Sequence of chain 40.C:
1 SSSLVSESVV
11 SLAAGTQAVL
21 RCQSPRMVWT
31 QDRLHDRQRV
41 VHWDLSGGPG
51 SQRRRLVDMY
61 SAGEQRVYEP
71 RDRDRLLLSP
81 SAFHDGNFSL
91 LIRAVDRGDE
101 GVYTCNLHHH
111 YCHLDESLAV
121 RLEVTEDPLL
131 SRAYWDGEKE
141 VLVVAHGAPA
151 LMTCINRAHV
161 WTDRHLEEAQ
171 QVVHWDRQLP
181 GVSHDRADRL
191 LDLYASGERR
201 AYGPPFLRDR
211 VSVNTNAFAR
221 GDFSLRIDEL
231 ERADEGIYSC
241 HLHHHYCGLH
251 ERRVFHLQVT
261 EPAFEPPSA

This small molecule binds to this protein.
Small molecule (SMILES): CC(=O)N[C@@H]1[C@@H](O)[C@H](O)[C@@H](CO)O[C@H]1O

Binding-site contacts:
Ligand atom O6 contacts residue SER79 of chain 40.C at 2.5 Å (h-bond).
Ligand atom C1 contacts residue ASN87 of chain 40.C at 1.4 Å.
Ligand atom C4 contacts residue ASN87 of chain 40.C at 4.2 Å.
Ligand atom O6 contacts residue LEU91 of chain 40.C at 3.9 Å.
Ligand atom C2 contacts residue ASN87 of chain 40.C at 2.5 Å.
Ligand atom C5 contacts residue SER79 of chain 40.C at 4.3 Å.
Ligand atom C5 contacts residue ASN87 of chain 40.C at 3.7 Å.
Ligand atom O5 contacts residue SER79 of chain 40.C at 3.8 Å.
Ligand atom C3 contacts residue ASN87 of chain 40.C at 3.8 Å.
Ligand atom C7 contacts residue ASN87 of chain 40.C at 3.9 Å.
Ligand atom O7 contacts residue ASN87 of chain 40.C at 4.4 Å.
Ligand atom O5 contacts residue ASN87 of chain 40.C at 2.4 Å (h-bond).
Ligand atom N2 contacts residue ASN87 of chain 40.C at 2.9 Å (h-bond).
Ligand atom C8 contacts residue ILE155 of chain 40.C at 3.7 Å (hydrophobic).
Ligand atom C6 contacts residue SER79 of chain 40.C at 3.6 Å.